The protein below binds the small molecule below.
Small molecule (SMILES): Cc1cn([C@H]2C[C@H](O[P](=O)(O)OC[C@H]3O[C@@H](n4ccc(N)nc4=O)C[C@@H]3O[P](=O)(O)OC[C@H]3O[C@@H](n4cnc5c(=O)nc(N)[nH]c54)C[C@@H]3O[P](=O)(O)OC[C@H]3O[C@@H](n4cnc5c(=O)nc(N)[nH]c54)C[C@@H]3O)[C@@H](CO[P](=O)(O)O[C@H]3C[C@H](n4cnc5c(=O)nc(N)[nH]c54)O[C@@H]3COP(=O)(O)O)O2)c(=O)[nH]c1=O

Binding-site contacts:
Ligand atom OP1 contacts residue LYS68 of chain 1.A at 3.4 Å (salt-bridge).
Ligand atom P contacts residue NA1 of chain 1.I at 3.5 Å.
Ligand atom OP1 contacts residue PRO63 of chain 1.A at 3.7 Å.
Ligand atom C5' contacts residue GLY64 of chain 1.A at 3.3 Å.
Ligand atom P contacts residue LYS35 of chain 1.A at 3.6 Å.
Ligand atom OP2 contacts residue GLY66 of chain 1.A at 3.6 Å.
Ligand atom O4' contacts residue ALA38 of chain 1.A at 3.5 Å.
Ligand atom P contacts residue GLY64 of chain 1.A at 3.8 Å.
Ligand atom OP1 contacts residue LYS35 of chain 1.A at 3.7 Å.
Ligand atom N3 contacts residue ALA38 of chain 1.A at 3.5 Å.
Ligand atom OP2 contacts residue LYS72 of chain 1.A at 4.0 Å.
Ligand atom P contacts residue ILE69 of chain 1.A at 3.8 Å.
Ligand atom C3' contacts residue GLY66 of chain 1.A at 3.8 Å.
Ligand atom OP1 contacts residue GLY66 of chain 1.A at 3.0 Å (h-bond).
Ligand atom OP2 contacts residue LYS68 of chain 1.A at 3.1 Å.
Ligand atom O5' contacts residue LYS35 of chain 1.A at 3.8 Å.
Ligand atom O5' contacts residue GLY66 of chain 1.A at 3.5 Å.
Ligand atom OP2 contacts residue VAL65 of chain 1.A at 3.8 Å.
Ligand atom OP1 contacts residue GLY64 of chain 1.A at 2.8 Å (h-bond).
Ligand atom OP1 contacts residue ILE69 of chain 1.A at 2.8 Å (h-bond).
Ligand atom OP1 contacts residue VAL65 of chain 1.A at 3.3 Å (h-bond).
Ligand atom P contacts residue LYS68 of chain 1.A at 3.6 Å.
Ligand atom C5' contacts residue GLY66 of chain 1.A at 3.5 Å.
Ligand atom O3' contacts residue VAL65 of chain 1.A at 3.9 Å.
Ligand atom OP2 contacts residue LYS68 of chain 1.A at 3.1 Å (salt-bridge).
Ligand atom OP1 contacts residue LEU62 of chain 1.A at 3.5 Å (h-bond).
Ligand atom P contacts residue GLY66 of chain 1.A at 3.7 Å.
Ligand atom OP2 contacts residue NA1 of chain 1.I at 3.8 Å.
Ligand atom OP1 contacts residue NA1 of chain 1.I at 2.4 Å (h-bond).
Ligand atom P contacts residue THR67 of chain 1.A at 4.0 Å.
Ligand atom P contacts residue LYS68 of chain 1.A at 3.7 Å.
Ligand atom O3' contacts residue GLY64 of chain 1.A at 3.5 Å.
Ligand atom OP3 contacts residue LYS35 of chain 1.A at 2.5 Å (salt-bridge).
Ligand atom P contacts residue VAL65 of chain 1.A at 3.9 Å.
Ligand atom OP1 contacts residue LYS68 of chain 1.A at 3.0 Å (salt-bridge).
Ligand atom C4' contacts residue GLY64 of chain 1.A at 3.3 Å.
Ligand atom O3' contacts residue ILE69 of chain 1.A at 3.5 Å.
Ligand atom C5' contacts residue TYR39 of chain 1.A at 3.6 Å (hydrophobic).
Ligand atom OP2 contacts residue THR67 of chain 1.A at 3.6 Å.
Ligand atom OP1 contacts residue THR67 of chain 1.A at 3.5 Å (h-bond).

Sequence of chain 1.A:
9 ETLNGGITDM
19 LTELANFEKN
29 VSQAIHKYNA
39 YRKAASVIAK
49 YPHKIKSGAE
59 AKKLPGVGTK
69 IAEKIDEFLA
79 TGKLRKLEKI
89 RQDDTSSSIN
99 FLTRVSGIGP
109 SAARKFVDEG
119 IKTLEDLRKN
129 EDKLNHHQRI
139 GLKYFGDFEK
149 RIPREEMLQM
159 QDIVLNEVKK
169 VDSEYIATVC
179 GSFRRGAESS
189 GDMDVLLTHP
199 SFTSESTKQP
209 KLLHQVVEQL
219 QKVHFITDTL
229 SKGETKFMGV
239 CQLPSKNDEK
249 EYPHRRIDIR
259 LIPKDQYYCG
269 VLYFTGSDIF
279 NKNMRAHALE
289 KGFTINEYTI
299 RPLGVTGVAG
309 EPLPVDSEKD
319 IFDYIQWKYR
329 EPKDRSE